Sequence of chain 1.A:
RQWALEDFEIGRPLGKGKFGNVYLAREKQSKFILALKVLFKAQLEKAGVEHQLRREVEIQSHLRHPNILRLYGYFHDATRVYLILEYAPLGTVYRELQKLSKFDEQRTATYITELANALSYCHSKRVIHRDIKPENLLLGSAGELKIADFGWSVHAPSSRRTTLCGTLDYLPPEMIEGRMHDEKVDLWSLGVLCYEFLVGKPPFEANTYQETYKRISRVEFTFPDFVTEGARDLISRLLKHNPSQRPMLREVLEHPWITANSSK

The protein below binds the small molecule below.
Small molecule (SMILES): CN1CCN(c2ccc(C(=O)Nc3n[nH]c4cn(C(=O)Cc5cccs5)cc34)cc2)CC1

Binding-site contacts:
Ligand atom C11 contacts residue TYR115 of chain 1.A at 3.7 Å (hydrophobic).
Ligand atom S29 contacts residue ALA176 of chain 1.A at 3.5 Å (h-bond).
Ligand atom C30 contacts residue HIS183 of chain 1.A at 3.5 Å.
Ligand atom C12 contacts residue PRO117 of chain 1.A at 3.2 Å (hydrophobic).
Ligand atom N7 contacts residue LEU42 of chain 1.A at 3.9 Å.
Ligand atom C31 contacts residue HIS183 of chain 1.A at 3.5 Å.
Ligand atom C21 contacts residue ARG123 of chain 1.A at 3.7 Å.
Ligand atom C32 contacts residue HIS183 of chain 1.A at 3.7 Å.
Ligand atom C5 contacts residue LEU42 of chain 1.A at 3.9 Å (hydrophobic).
Ligand atom C11 contacts residue ALA116 of chain 1.A at 3.1 Å (hydrophobic).
Ligand atom C16 contacts residue LEU166 of chain 1.A at 3.6 Å (hydrophobic).
Ligand atom C15 contacts residue LEU166 of chain 1.A at 3.7 Å (hydrophobic).
Ligand atom N6 contacts residue TYR115 of chain 1.A at 3.5 Å.
Ligand atom C28 contacts residue GLU163 of chain 1.A at 3.2 Å.
Ligand atom N6 contacts residue GLU114 of chain 1.A at 3.7 Å.
Ligand atom N4 contacts residue ALA116 of chain 1.A at 3.5 Å (h-bond).
Ligand atom C9 contacts residue GLY119 of chain 1.A at 3.7 Å.
Ligand atom C12 contacts residue GLY119 of chain 1.A at 3.4 Å.
Ligand atom C26 contacts residue GLY119 of chain 1.A at 3.8 Å.
Ligand atom C28 contacts residue HIS183 of chain 1.A at 3.5 Å.
Ligand atom C14 contacts residue GLY119 of chain 1.A at 3.8 Å.
Ligand atom C13 contacts residue GLY119 of chain 1.A at 3.9 Å.
Ligand atom C17 contacts residue LEU166 of chain 1.A at 3.8 Å (hydrophobic).
Ligand atom C15 contacts residue ALA63 of chain 1.A at 3.7 Å (hydrophobic).
Ligand atom C5 contacts residue ALA116 of chain 1.A at 3.9 Å (hydrophobic).
Ligand atom C15 contacts residue GLU114 of chain 1.A at 3.9 Å.
Ligand atom C27 contacts residue ALA176 of chain 1.A at 3.7 Å (hydrophobic).
Ligand atom C9 contacts residue ALA116 of chain 1.A at 3.8 Å (hydrophobic).
Ligand atom N4 contacts residue TYR115 of chain 1.A at 3.6 Å.
Ligand atom N6 contacts residue ALA116 of chain 1.A at 2.9 Å (h-bond).
Ligand atom N7 contacts residue ALA116 of chain 1.A at 3.2 Å (h-bond).
Ligand atom N4 contacts residue GLU114 of chain 1.A at 2.7 Å (salt-bridge).
Ligand atom S29 contacts residue HIS183 of chain 1.A at 3.7 Å.
Ligand atom C27 contacts residue HIS183 of chain 1.A at 3.8 Å.
Ligand atom C27 contacts residue ASN164 of chain 1.A at 3.9 Å.
Ligand atom C27 contacts residue GLU163 of chain 1.A at 3.4 Å.
Ligand atom N4 contacts residue ALA63 of chain 1.A at 3.4 Å.
Ligand atom N7 contacts residue TYR115 of chain 1.A at 3.8 Å.
Ligand atom C18 contacts residue LEU97 of chain 1.A at 3.6 Å (hydrophobic).
Ligand atom C11 contacts residue GLY119 of chain 1.A at 3.5 Å.